Sequence of chain 1.M:
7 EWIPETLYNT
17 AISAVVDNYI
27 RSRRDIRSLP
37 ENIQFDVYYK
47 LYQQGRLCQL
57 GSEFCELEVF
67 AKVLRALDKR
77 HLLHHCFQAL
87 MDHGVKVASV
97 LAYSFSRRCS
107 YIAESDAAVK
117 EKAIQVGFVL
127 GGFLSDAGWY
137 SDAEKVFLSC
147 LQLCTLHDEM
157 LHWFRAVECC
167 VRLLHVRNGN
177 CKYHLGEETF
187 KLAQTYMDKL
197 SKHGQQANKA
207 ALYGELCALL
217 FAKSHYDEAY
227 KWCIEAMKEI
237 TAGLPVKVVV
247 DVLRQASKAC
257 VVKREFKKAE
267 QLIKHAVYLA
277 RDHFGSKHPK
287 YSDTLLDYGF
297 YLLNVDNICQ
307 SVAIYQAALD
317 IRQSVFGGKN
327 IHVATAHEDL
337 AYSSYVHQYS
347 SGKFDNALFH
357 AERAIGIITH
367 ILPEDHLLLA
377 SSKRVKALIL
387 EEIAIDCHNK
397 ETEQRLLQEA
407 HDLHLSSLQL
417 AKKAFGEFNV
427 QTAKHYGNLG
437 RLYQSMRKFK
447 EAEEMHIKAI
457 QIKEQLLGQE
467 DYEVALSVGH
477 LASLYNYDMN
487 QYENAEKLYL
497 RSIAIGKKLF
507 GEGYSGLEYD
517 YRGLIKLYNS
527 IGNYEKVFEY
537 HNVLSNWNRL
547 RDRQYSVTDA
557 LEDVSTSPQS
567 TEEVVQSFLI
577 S

This protein binds this small molecule.
Small molecule (SMILES): C[C@H](N)C(=O)N[C@@H](C)C(=O)NCC(=O)N1CCC[C@H]1C(=O)N[C@@H](C)C(=O)N[C@@H](C)C(=O)O

Binding-site contacts:
Ligand atom C contacts residue TYR341 of chain 1.M at 3.6 Å (hydrophobic).
Ligand atom CD contacts residue HIS476 of chain 1.M at 3.4 Å.
Ligand atom C contacts residue TYR338 of chain 1.M at 3.8 Å (hydrophobic).
Ligand atom CB contacts residue TYR345 of chain 1.M at 3.8 Å (hydrophobic).
Ligand atom CA contacts residue TYR345 of chain 1.M at 3.6 Å (hydrophobic).
Ligand atom O contacts residue ARG380 of chain 1.M at 3.7 Å.
Ligand atom N contacts residue LEU472 of chain 1.M at 3.6 Å.
Ligand atom CB contacts residue TYR345 of chain 1.M at 3.5 Å (hydrophobic).
Ligand atom CB contacts residue ASN434 of chain 1.M at 3.7 Å.
Ligand atom O contacts residue LYS430 of chain 1.M at 2.3 Å (salt-bridge).
Ligand atom O contacts residue TYR341 of chain 1.M at 2.7 Å (h-bond).
Ligand atom OXT contacts residue ARG380 of chain 1.M at 2.4 Å (salt-bridge).
Ligand atom C contacts residue ARG437 of chain 1.M at 3.6 Å.
Ligand atom C contacts residue TYR345 of chain 1.M at 3.4 Å (hydrophobic).
Ligand atom O contacts residue ARG437 of chain 1.M at 2.4 Å (salt-bridge).
Ligand atom CB contacts residue ASN300 of chain 1.M at 3.8 Å.
Ligand atom O contacts residue LEU472 of chain 1.M at 3.4 Å.
Ligand atom CB contacts residue GLU469 of chain 1.M at 3.4 Å.
Ligand atom CA contacts residue TYR341 of chain 1.M at 3.8 Å (hydrophobic).
Ligand atom C contacts residue LYS430 of chain 1.M at 3.2 Å.
Ligand atom N contacts residue TYR338 of chain 1.M at 3.3 Å.
Ligand atom CD contacts residue ASN434 of chain 1.M at 3.5 Å.
Ligand atom O contacts residue TYR345 of chain 1.M at 2.9 Å (h-bond).
Ligand atom O contacts residue TYR338 of chain 1.M at 3.5 Å (h-bond).
Ligand atom CB contacts residue GLY512 of chain 1.M at 3.6 Å.
Ligand atom C contacts residue TYR338 of chain 1.M at 3.0 Å (hydrophobic).
Ligand atom CB contacts residue TYR468 of chain 1.M at 3.6 Å (hydrophobic).
Ligand atom C contacts residue ARG380 of chain 1.M at 3.1 Å.
Ligand atom OXT contacts residue LYS430 of chain 1.M at 3.6 Å (salt-bridge).
Ligand atom CA contacts residue GLU469 of chain 1.M at 3.7 Å.
Ligand atom CA contacts residue TYR515 of chain 1.M at 3.8 Å (hydrophobic).
Ligand atom CB contacts residue LYS430 of chain 1.M at 3.6 Å.
Ligand atom CG contacts residue HIS476 of chain 1.M at 3.4 Å.
Ligand atom N contacts residue LYS430 of chain 1.M at 3.6 Å.
Ligand atom CB contacts residue TYR515 of chain 1.M at 3.7 Å (hydrophobic).
Ligand atom N contacts residue TYR345 of chain 1.M at 3.5 Å.
Ligand atom N contacts residue GLU469 of chain 1.M at 3.1 Å (salt-bridge).
Ligand atom CA contacts residue TYR338 of chain 1.M at 3.2 Å (hydrophobic).
Ligand atom O contacts residue TYR338 of chain 1.M at 2.3 Å (h-bond).
Ligand atom CG contacts residue ASN434 of chain 1.M at 3.2 Å.